Sequence of chain 1.A:
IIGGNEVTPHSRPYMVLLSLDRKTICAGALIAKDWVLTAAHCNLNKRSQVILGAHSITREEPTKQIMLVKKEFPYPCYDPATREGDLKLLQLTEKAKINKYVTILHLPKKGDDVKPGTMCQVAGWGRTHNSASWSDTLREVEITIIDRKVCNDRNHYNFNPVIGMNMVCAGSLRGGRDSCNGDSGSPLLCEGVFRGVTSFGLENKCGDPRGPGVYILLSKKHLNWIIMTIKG

A small-molecule ligand and the protein it binds are described below.
Small molecule (SMILES): NC(=[NH2+])NCCC[C@H](NC(=O)[C@@H]1CCCN1C(=O)[C@H](N)Cc1ccccc1)[C@H](O)CCl

Binding-site contacts:
Ligand atom N2 contacts residue SER199 of chain 1.A at 2.7 Å (h-bond).
Ligand atom C contacts residue PHE200 of chain 1.A at 3.5 Å (hydrophobic).
Ligand atom C3 contacts residue SER184 of chain 1.A at 2.4 Å.
Ligand atom N2 contacts residue SER184 of chain 1.A at 3.0 Å (h-bond).
Ligand atom CA2 contacts residue HIS41 of chain 1.A at 3.5 Å.
Ligand atom CB2 contacts residue SER199 of chain 1.A at 3.7 Å.
Ligand atom NH2 contacts residue SER179 of chain 1.A at 2.9 Å (h-bond).
Ligand atom NH1 contacts residue SER179 of chain 1.A at 3.7 Å.
Ligand atom CA contacts residue GLY201 of chain 1.A at 3.5 Å.
Ligand atom CD3 contacts residue PHE200 of chain 1.A at 3.7 Å (hydrophobic).
Ligand atom NE contacts residue GLY201 of chain 1.A at 3.3 Å (h-bond).
Ligand atom O contacts residue GLY201 of chain 1.A at 3.1 Å (h-bond).
Ligand atom CB2 contacts residue CYS180 of chain 1.A at 3.5 Å (hydrophobic).
Ligand atom C2 contacts residue SER184 of chain 1.A at 1.4 Å.
Ligand atom CA2 contacts residue SER184 of chain 1.A at 2.4 Å.
Ligand atom CD2 contacts residue GLY201 of chain 1.A at 3.6 Å.
Ligand atom CZ1 contacts residue ASP178 of chain 1.A at 3.5 Å.
Ligand atom N2 contacts residue HIS41 of chain 1.A at 3.2 Å (h-bond).
Ligand atom NH1 contacts residue GLY201 of chain 1.A at 3.3 Å.
Ligand atom C2 contacts residue HIS41 of chain 1.A at 2.7 Å.
Ligand atom CB1 contacts residue HIS41 of chain 1.A at 3.4 Å.
Ligand atom CA1 contacts residue SER199 of chain 1.A at 3.5 Å.
Ligand atom C1 contacts residue HIS41 of chain 1.A at 3.6 Å.
Ligand atom NH1 contacts residue ASP178 of chain 1.A at 2.9 Å (salt-bridge).
Ligand atom CA1 contacts residue PHE200 of chain 1.A at 3.7 Å (hydrophobic).
Ligand atom O2 contacts residue GLY182 of chain 1.A at 3.0 Å (h-bond).
Ligand atom O contacts residue PHE200 of chain 1.A at 3.1 Å.
Ligand atom NH2 contacts residue GLY213 of chain 1.A at 3.6 Å.
Ligand atom CZ1 contacts residue GLY201 of chain 1.A at 3.5 Å.
Ligand atom CA2 contacts residue SER199 of chain 1.A at 3.6 Å.
Ligand atom NH2 contacts residue ASP178 of chain 1.A at 3.0 Å (salt-bridge).
Ligand atom C3 contacts residue HIS41 of chain 1.A at 1.5 Å.
Ligand atom CZ1 contacts residue SER179 of chain 1.A at 3.4 Å.
Ligand atom NE contacts residue PHE200 of chain 1.A at 3.7 Å.
Ligand atom CB2 contacts residue SER184 of chain 1.A at 2.8 Å.
Ligand atom O2 contacts residue SER184 of chain 1.A at 2.2 Å (h-bond).
Ligand atom C1 contacts residue SER199 of chain 1.A at 3.6 Å.
Ligand atom N contacts residue GLY201 of chain 1.A at 2.8 Å (h-bond).
Ligand atom CB contacts residue GLY201 of chain 1.A at 3.5 Å.
Ligand atom N contacts residue GLU203 of chain 1.A at 3.5 Å (salt-bridge).